Sequence of chain 1.I:
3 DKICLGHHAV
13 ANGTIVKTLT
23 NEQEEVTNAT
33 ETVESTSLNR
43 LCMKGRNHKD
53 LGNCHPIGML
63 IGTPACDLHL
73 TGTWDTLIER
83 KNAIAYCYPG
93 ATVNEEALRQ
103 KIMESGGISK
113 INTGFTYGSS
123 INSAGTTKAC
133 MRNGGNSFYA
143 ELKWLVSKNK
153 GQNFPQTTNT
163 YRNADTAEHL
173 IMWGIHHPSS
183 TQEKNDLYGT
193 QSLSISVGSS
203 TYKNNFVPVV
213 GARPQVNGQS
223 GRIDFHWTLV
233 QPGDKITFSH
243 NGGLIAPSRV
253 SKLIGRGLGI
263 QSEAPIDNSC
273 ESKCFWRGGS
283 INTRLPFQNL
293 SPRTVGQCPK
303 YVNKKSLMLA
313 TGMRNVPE

Sequence of chain 1.J:
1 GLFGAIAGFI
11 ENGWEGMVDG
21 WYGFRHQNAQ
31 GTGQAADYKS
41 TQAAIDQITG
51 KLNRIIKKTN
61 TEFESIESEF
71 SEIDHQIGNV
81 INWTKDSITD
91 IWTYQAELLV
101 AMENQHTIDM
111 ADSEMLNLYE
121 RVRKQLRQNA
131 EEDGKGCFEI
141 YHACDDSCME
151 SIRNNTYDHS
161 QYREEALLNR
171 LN

Binding-site contacts:
Ligand atom C2 contacts residue ASN30 of chain 1.I at 2.6 Å.
Ligand atom C7 contacts residue THR32 of chain 1.I at 4.1 Å.
Ligand atom O7 contacts residue LEU52 of chain 1.J at 3.7 Å.
Ligand atom C8 contacts residue THR313 of chain 1.I at 4.1 Å.
Ligand atom N2 contacts residue THR313 of chain 1.I at 4.3 Å.
Ligand atom C3 contacts residue ASN30 of chain 1.I at 3.8 Å.
Ligand atom C7 contacts residue THR313 of chain 1.I at 3.9 Å.
Ligand atom O7 contacts residue THR313 of chain 1.I at 3.7 Å.
Ligand atom C8 contacts residue ALA31 of chain 1.I at 4.2 Å (hydrophobic).
Ligand atom C5 contacts residue ASN30 of chain 1.I at 3.7 Å.
Ligand atom C8 contacts residue ASN30 of chain 1.I at 4.2 Å.
Ligand atom O5 contacts residue ASN30 of chain 1.I at 2.4 Å (h-bond).
Ligand atom O7 contacts residue THR32 of chain 1.I at 4.4 Å.
Ligand atom C8 contacts residue THR32 of chain 1.I at 2.9 Å.
Ligand atom C1 contacts residue ASN30 of chain 1.I at 1.4 Å.
Ligand atom C7 contacts residue ASN30 of chain 1.I at 4.0 Å.
Ligand atom C4 contacts residue ASN30 of chain 1.I at 4.3 Å.
Ligand atom N2 contacts residue ASN30 of chain 1.I at 3.0 Å (h-bond).

A protein and the small-molecule ligand that binds it are described below.
Small molecule (SMILES): CC(=O)N[C@@H]1[C@@H](O)[C@H](O)[C@@H](CO)O[C@H]1O